Binding-site contacts:
Ligand atom N contacts residue SER14 of chain 1.A at 4.1 Å.
Ligand atom CA contacts residue THR198 of chain 1.A at 3.5 Å.
Ligand atom CA contacts residue GLU199 of chain 1.A at 3.1 Å.
Ligand atom CB contacts residue GLU199 of chain 1.A at 3.7 Å.
Ligand atom O contacts residue THR85 of chain 1.A at 2.7 Å (h-bond).
Ligand atom CG contacts residue THR85 of chain 1.A at 3.6 Å.
Ligand atom OD2 contacts residue THR83 of chain 1.A at 2.6 Å (h-bond).
Ligand atom OXT contacts residue THR198 of chain 1.A at 3.1 Å (h-bond).
Ligand atom CB contacts residue THR125 of chain 1.A at 3.9 Å.
Ligand atom N contacts residue GLU199 of chain 1.A at 3.1 Å (salt-bridge).
Ligand atom OD1 contacts residue PHE162 of chain 1.A at 3.6 Å.
Ligand atom OD1 contacts residue PHE45 of chain 1.A at 3.9 Å.
Ligand atom N contacts residue THR198 of chain 1.A at 2.8 Å (h-bond).
Ligand atom O contacts residue CYS197 of chain 1.A at 4.0 Å.
Ligand atom CA contacts residue CYS197 of chain 1.A at 3.5 Å (hydrophobic).
Ligand atom OD2 contacts residue MET10 of chain 1.A at 3.2 Å (h-bond).
Ligand atom OD1 contacts residue THR85 of chain 1.A at 3.3 Å (h-bond).
Ligand atom CA contacts residue MET10 of chain 1.A at 3.8 Å (hydrophobic).
Ligand atom C contacts residue CYS197 of chain 1.A at 3.8 Å (hydrophobic).
Ligand atom O contacts residue THR125 of chain 1.A at 3.7 Å.
Ligand atom N contacts residue SER11 of chain 1.A at 3.8 Å.
Ligand atom CB contacts residue CYS197 of chain 1.A at 4.0 Å (hydrophobic).
Ligand atom N contacts residue THR83 of chain 1.A at 3.8 Å.
Ligand atom N contacts residue MET10 of chain 1.A at 2.4 Å (h-bond).
Ligand atom C contacts residue THR85 of chain 1.A at 3.9 Å.
Ligand atom O contacts residue ASN84 of chain 1.A at 3.6 Å.
Ligand atom OD1 contacts residue GLN52 of chain 1.A at 3.2 Å (h-bond).
Ligand atom O contacts residue THR83 of chain 1.A at 3.9 Å.
Ligand atom C contacts residue ASN84 of chain 1.A at 3.5 Å.
Ligand atom OXT contacts residue THR85 of chain 1.A at 3.9 Å.
Ligand atom OXT contacts residue ASN84 of chain 1.A at 2.6 Å (h-bond).
Ligand atom CG contacts residue MET10 of chain 1.A at 4.0 Å (hydrophobic).
Ligand atom OD1 contacts residue THR125 of chain 1.A at 3.8 Å.
Ligand atom OD2 contacts residue THR85 of chain 1.A at 4.0 Å.
Ligand atom CG contacts residue PHE45 of chain 1.A at 4.0 Å (hydrophobic).
Ligand atom C contacts residue THR83 of chain 1.A at 3.7 Å.
Ligand atom C contacts residue THR198 of chain 1.A at 3.7 Å.
Ligand atom OXT contacts residue CYS197 of chain 1.A at 3.6 Å.
Ligand atom CG contacts residue THR83 of chain 1.A at 3.7 Å.
Ligand atom OXT contacts residue THR83 of chain 1.A at 3.4 Å.

The small molecule below binds the protein below.
Small molecule (SMILES): N[C@@H](CC(=O)O)C(=O)O

Sequence of chain 1.A:
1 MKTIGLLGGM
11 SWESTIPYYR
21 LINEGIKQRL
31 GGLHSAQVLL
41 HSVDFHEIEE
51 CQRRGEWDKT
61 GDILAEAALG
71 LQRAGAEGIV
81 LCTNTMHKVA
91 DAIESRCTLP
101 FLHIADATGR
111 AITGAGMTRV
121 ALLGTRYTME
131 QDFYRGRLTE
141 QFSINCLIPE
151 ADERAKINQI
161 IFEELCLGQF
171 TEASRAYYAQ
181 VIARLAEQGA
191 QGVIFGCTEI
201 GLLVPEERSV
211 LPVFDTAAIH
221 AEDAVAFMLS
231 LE